Binding-site contacts:
Ligand atom C3 contacts residue THR7 of chain 3.A at 3.4 Å.
Ligand atom C1 contacts residue ASN11 of chain 3.A at 3.9 Å.
Ligand atom OH contacts residue LEU8 of chain 3.A at 4.4 Å.
Ligand atom C4 contacts residue ASN11 of chain 3.A at 3.0 Å.
Ligand atom C4 contacts residue LEU8 of chain 3.A at 3.4 Å (hydrophobic).
Ligand atom C2 contacts residue THR7 of chain 3.A at 4.4 Å.
Ligand atom C3 contacts residue LEU8 of chain 3.A at 3.3 Å (hydrophobic).
Ligand atom C3 contacts residue ASN11 of chain 3.A at 4.4 Å.
Ligand atom C2 contacts residue LEU8 of chain 3.A at 4.3 Å (hydrophobic).
Ligand atom C4 contacts residue THR7 of chain 3.A at 3.8 Å.

The small molecule below binds the protein below.
Small molecule (SMILES): CC[C@H](C)O

Sequence of chain 3.A:
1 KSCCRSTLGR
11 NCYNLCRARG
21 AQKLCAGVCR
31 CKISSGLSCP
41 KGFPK